Sequence of chain 27.B:
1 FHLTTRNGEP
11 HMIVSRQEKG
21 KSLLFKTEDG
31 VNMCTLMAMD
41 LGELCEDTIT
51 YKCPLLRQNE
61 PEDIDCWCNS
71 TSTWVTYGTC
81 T

This small molecule binds to this protein.
Small molecule (SMILES): CC(=O)N[C@@H]1[C@@H](O)[C@H](O)[C@@H](CO)O[C@H]1O

Binding-site contacts:
Ligand atom C2 contacts residue VAL31 of chain 27.B at 4.0 Å (hydrophobic).
Ligand atom C7 contacts residue SER70 of chain 27.B at 4.4 Å.
Ligand atom C1 contacts residue ASN69 of chain 27.B at 2.7 Å.
Ligand atom C6 contacts residue LEU24 of chain 27.B at 4.5 Å (hydrophobic).
Ligand atom C6 contacts residue MET33 of chain 27.B at 3.5 Å (hydrophobic).
Ligand atom O4 contacts residue VAL31 of chain 27.B at 3.3 Å.
Ligand atom C8 contacts residue ASN69 of chain 27.B at 3.4 Å.
Ligand atom C5 contacts residue VAL31 of chain 27.B at 4.2 Å (hydrophobic).
Ligand atom O1 contacts residue ASN69 of chain 27.B at 2.1 Å (h-bond).
Ligand atom C1 contacts residue VAL31 of chain 27.B at 4.3 Å (hydrophobic).
Ligand atom C6 contacts residue NAG1 of chain 27.R at 4.3 Å.
Ligand atom C3 contacts residue NAG1 of chain 27.R at 3.7 Å.
Ligand atom O3 contacts residue VAL31 of chain 27.B at 3.6 Å.
Ligand atom O4 contacts residue NAG1 of chain 27.R at 3.0 Å.
Ligand atom O1 contacts residue MET33 of chain 27.B at 3.9 Å.
Ligand atom C5 contacts residue NAG1 of chain 27.R at 4.3 Å.
Ligand atom C5 contacts residue MET33 of chain 27.B at 3.7 Å (hydrophobic).
Ligand atom C8 contacts residue SER70 of chain 27.B at 3.7 Å.
Ligand atom N2 contacts residue ASN69 of chain 27.B at 4.3 Å.
Ligand atom O7 contacts residue ASN69 of chain 27.B at 3.8 Å.
Ligand atom C6 contacts residue ASN69 of chain 27.B at 4.4 Å.
Ligand atom C2 contacts residue ASN69 of chain 27.B at 4.2 Å.
Ligand atom O5 contacts residue ASN69 of chain 27.B at 2.8 Å (h-bond).
Ligand atom C7 contacts residue ASN69 of chain 27.B at 3.8 Å.
Ligand atom C4 contacts residue NAG1 of chain 27.R at 3.2 Å.
Ligand atom O6 contacts residue NAG1 of chain 27.R at 3.0 Å.
Ligand atom N2 contacts residue VAL31 of chain 27.B at 4.0 Å.
Ligand atom C4 contacts residue VAL31 of chain 27.B at 3.8 Å (hydrophobic).
Ligand atom C3 contacts residue VAL31 of chain 27.B at 3.0 Å (hydrophobic).
Ligand atom C5 contacts residue ASN69 of chain 27.B at 3.7 Å.
Ligand atom O5 contacts residue MET33 of chain 27.B at 4.2 Å.
Ligand atom O1 contacts residue VAL31 of chain 27.B at 3.4 Å (h-bond).
Ligand atom O1 contacts residue SER70 of chain 27.B at 4.2 Å.
Ligand atom O3 contacts residue NAG1 of chain 27.R at 2.6 Å (h-bond).
Ligand atom C8 contacts residue ARG57 of chain 27.B at 4.2 Å.